Sequence of chain 1.D:
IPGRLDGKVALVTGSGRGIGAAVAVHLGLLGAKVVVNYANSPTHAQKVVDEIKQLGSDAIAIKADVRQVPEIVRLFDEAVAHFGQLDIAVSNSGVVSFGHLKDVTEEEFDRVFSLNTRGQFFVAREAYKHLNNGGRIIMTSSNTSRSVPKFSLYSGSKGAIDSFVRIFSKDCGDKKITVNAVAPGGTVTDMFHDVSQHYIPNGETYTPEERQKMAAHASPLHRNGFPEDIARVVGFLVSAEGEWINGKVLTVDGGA

Binding-site contacts:
Ligand atom C05 contacts residue ASN154 of chain 1.D at 4.4 Å.
Ligand atom BR1 contacts residue TYR167 of chain 1.D at 3.9 Å.
Ligand atom C07 contacts residue NAP1 of chain 1.K at 3.6 Å.
Ligand atom C01 contacts residue GLY198 of chain 1.D at 4.3 Å.
Ligand atom C03 contacts residue THR155 of chain 1.D at 3.8 Å.
Ligand atom BR1 contacts residue VAL107 of chain 1.D at 4.2 Å.
Ligand atom C03 contacts residue GLY199 of chain 1.D at 3.9 Å.
Ligand atom C04 contacts residue ASN154 of chain 1.D at 3.2 Å.
Ligand atom C08 contacts residue VAL208 of chain 1.D at 3.8 Å (hydrophobic).
Ligand atom C04 contacts residue SER153 of chain 1.D at 4.1 Å.
Ligand atom C05 contacts residue NAP1 of chain 1.K at 4.3 Å.
Ligand atom C05 contacts residue GLY199 of chain 1.D at 3.9 Å.
Ligand atom C06 contacts residue PHE205 of chain 1.D at 4.3 Å (hydrophobic).
Ligand atom BR1 contacts residue NAP1 of chain 1.K at 3.8 Å.
Ligand atom C06 contacts residue GLY199 of chain 1.D at 3.5 Å.
Ligand atom O10 contacts residue SER153 of chain 1.D at 2.8 Å (h-bond).
Ligand atom O09 contacts residue SER153 of chain 1.D at 3.8 Å.
Ligand atom O10 contacts residue THR155 of chain 1.D at 3.1 Å.
Ligand atom O09 contacts residue PHE164 of chain 1.D at 3.5 Å.
Ligand atom C08 contacts residue NAP1 of chain 1.K at 3.2 Å.
Ligand atom BR2 contacts residue ASN154 of chain 1.D at 4.1 Å.
Ligand atom O10 contacts residue PHE164 of chain 1.D at 4.2 Å.
Ligand atom C06 contacts residue NAP1 of chain 1.K at 4.2 Å.
Ligand atom C02 contacts residue ASN154 of chain 1.D at 4.1 Å.
Ligand atom O09 contacts residue TYR167 of chain 1.D at 3.7 Å.
Ligand atom C08 contacts residue PHE205 of chain 1.D at 4.4 Å (hydrophobic).
Ligand atom O09 contacts residue NAP1 of chain 1.K at 3.7 Å.
Ligand atom BR1 contacts residue VAL208 of chain 1.D at 3.7 Å.
Ligand atom C03 contacts residue GLY198 of chain 1.D at 4.1 Å.
Ligand atom C02 contacts residue GLY198 of chain 1.D at 4.2 Å.
Ligand atom BR1 contacts residue MET204 of chain 1.D at 2.9 Å.
Ligand atom C07 contacts residue PHE164 of chain 1.D at 4.2 Å (hydrophobic).
Ligand atom C02 contacts residue GLY199 of chain 1.D at 3.5 Å.
Ligand atom BR2 contacts residue GLY199 of chain 1.D at 4.3 Å.
Ligand atom C04 contacts residue THR155 of chain 1.D at 3.8 Å.
Ligand atom O10 contacts residue ASN154 of chain 1.D at 2.8 Å (h-bond).
Ligand atom C04 contacts residue GLY198 of chain 1.D at 4.3 Å.
Ligand atom C01 contacts residue GLY199 of chain 1.D at 3.3 Å.
Ligand atom C03 contacts residue ASN154 of chain 1.D at 3.0 Å.
Ligand atom C04 contacts residue GLY199 of chain 1.D at 4.1 Å.

The protein below binds the small molecule below.
Small molecule (SMILES): O=C(CBr)c1ccc(Br)cc1O